Sequence of chain 1.A:
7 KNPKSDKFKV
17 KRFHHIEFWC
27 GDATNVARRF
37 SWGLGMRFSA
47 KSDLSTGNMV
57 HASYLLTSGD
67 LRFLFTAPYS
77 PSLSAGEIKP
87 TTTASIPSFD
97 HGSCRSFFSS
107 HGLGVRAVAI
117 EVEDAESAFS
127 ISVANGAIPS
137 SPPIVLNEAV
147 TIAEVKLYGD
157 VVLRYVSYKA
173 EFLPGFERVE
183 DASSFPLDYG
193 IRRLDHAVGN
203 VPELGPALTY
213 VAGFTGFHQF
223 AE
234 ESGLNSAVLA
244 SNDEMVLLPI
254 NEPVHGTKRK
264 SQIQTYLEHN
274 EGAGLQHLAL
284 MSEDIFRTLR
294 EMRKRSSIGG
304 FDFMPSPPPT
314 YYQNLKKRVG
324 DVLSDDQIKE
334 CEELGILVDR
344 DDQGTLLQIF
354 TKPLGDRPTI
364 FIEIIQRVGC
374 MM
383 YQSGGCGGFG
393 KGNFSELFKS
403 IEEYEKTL

A protein and the small-molecule ligand that binds it are described below.
Small molecule (SMILES): Cc1cc(C)nc(-n2c(=O)c3c(C)c([C@H](O)C4[C@H](O)CCC[C@H]4O)ccc3n(C)c2=O)n1

Binding-site contacts:
Ligand atom C18 contacts residue CO1 of chain 1.B at 3.3 Å.
Ligand atom O24 contacts residue CO1 of chain 1.B at 2.0 Å.
Ligand atom O24 contacts residue HIS280 of chain 1.A at 3.1 Å (h-bond).
Ligand atom C4 contacts residue PHE396 of chain 1.A at 3.4 Å (hydrophobic).
Ligand atom C3 contacts residue GLY392 of chain 1.A at 3.6 Å.
Ligand atom C16 contacts residue PHE391 of chain 1.A at 3.4 Å (hydrophobic).
Ligand atom C3 contacts residue PHE396 of chain 1.A at 3.6 Å (hydrophobic).
Ligand atom O25 contacts residue PHE396 of chain 1.A at 3.6 Å.
Ligand atom O24 contacts residue VAL200 of chain 1.A at 3.6 Å.
Ligand atom C19 contacts residue CO1 of chain 1.B at 3.0 Å.
Ligand atom C5 contacts residue PHE353 of chain 1.A at 3.8 Å (hydrophobic).
Ligand atom C22 contacts residue SER239 of chain 1.A at 3.6 Å.
Ligand atom C1 contacts residue PHE353 of chain 1.A at 3.4 Å (hydrophobic).
Ligand atom C2 contacts residue PHE391 of chain 1.A at 3.3 Å (hydrophobic).
Ligand atom O17 contacts residue CO1 of chain 1.B at 2.0 Å.
Ligand atom C14 contacts residue PHE396 of chain 1.A at 3.5 Å (hydrophobic).
Ligand atom C6 contacts residue PHE353 of chain 1.A at 3.4 Å (hydrophobic).
Ligand atom O12 contacts residue LEU399 of chain 1.A at 3.7 Å.
Ligand atom C21 contacts residue SER239 of chain 1.A at 3.4 Å.
Ligand atom O17 contacts residue PHE353 of chain 1.A at 3.3 Å.
Ligand atom C19 contacts residue PHE391 of chain 1.A at 3.6 Å (hydrophobic).
Ligand atom O11 contacts residue MPD1 of chain 1.D at 2.6 Å (h-bond).
Ligand atom C20 contacts residue PRO252 of chain 1.A at 3.5 Å (hydrophobic).
Ligand atom C2 contacts residue PHE353 of chain 1.A at 3.8 Å (hydrophobic).
Ligand atom C16 contacts residue CO1 of chain 1.B at 3.0 Å.
Ligand atom C32 contacts residue MET307 of chain 1.A at 3.6 Å (hydrophobic).
Ligand atom C29 contacts residue MPD1 of chain 1.D at 3.4 Å.
Ligand atom C14 contacts residue ASN395 of chain 1.A at 3.5 Å.
Ligand atom O17 contacts residue HIS280 of chain 1.A at 3.0 Å (h-bond).
Ligand atom C10 contacts residue MPD1 of chain 1.D at 3.8 Å.
Ligand atom O24 contacts residue HIS198 of chain 1.A at 2.9 Å (h-bond).
Ligand atom C8 contacts residue PHE396 of chain 1.A at 3.5 Å (hydrophobic).
Ligand atom C5 contacts residue PHE396 of chain 1.A at 3.8 Å (hydrophobic).
Ligand atom N30 contacts residue MPD1 of chain 1.D at 3.3 Å.
Ligand atom C18 contacts residue HIS280 of chain 1.A at 3.3 Å.
Ligand atom C31 contacts residue GLN265 of chain 1.A at 3.6 Å.
Ligand atom O17 contacts residue GLU366 of chain 1.A at 3.0 Å (salt-bridge).
Ligand atom N7 contacts residue PHE396 of chain 1.A at 3.4 Å.
Ligand atom C32 contacts residue MPD1 of chain 1.D at 3.7 Å.
Ligand atom C13 contacts residue MPD1 of chain 1.D at 3.6 Å.